The small molecule below binds the protein below.
Small molecule (SMILES): Cc1nc(C(=O)NCC(=O)O)c(O)c2ccc(Oc3ccccc3)cc12

Sequence of chain 1.A:
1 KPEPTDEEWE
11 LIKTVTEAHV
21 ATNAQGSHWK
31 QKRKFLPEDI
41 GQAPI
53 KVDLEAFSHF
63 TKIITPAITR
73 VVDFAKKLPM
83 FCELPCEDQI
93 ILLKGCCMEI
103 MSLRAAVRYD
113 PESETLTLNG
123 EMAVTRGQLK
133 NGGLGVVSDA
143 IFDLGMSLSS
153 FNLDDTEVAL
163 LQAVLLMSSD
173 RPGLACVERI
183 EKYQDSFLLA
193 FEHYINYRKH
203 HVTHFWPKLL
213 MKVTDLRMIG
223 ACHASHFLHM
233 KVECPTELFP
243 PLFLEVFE

Binding-site contacts:
Ligand atom O1 contacts residue ALA69 of chain 1.A at 3.8 Å.
Ligand atom O1 contacts residue ILE65 of chain 1.A at 3.5 Å.
Ligand atom C17 contacts residue MET103 of chain 1.A at 3.5 Å (hydrophobic).
Ligand atom C contacts residue SER104 of chain 1.A at 3.8 Å.
Ligand atom C8 contacts residue ILE66 of chain 1.A at 3.5 Å (hydrophobic).
Ligand atom C13 contacts residue MET232 of chain 1.A at 3.8 Å (hydrophobic).
Ligand atom C4 contacts residue ILE66 of chain 1.A at 3.8 Å (hydrophobic).
Ligand atom O3 contacts residue ARG72 of chain 1.A at 3.2 Å (salt-bridge).
Ligand atom O contacts residue LEU136 of chain 1.A at 3.6 Å.
Ligand atom C7 contacts residue ILE66 of chain 1.A at 3.7 Å (hydrophobic).
Ligand atom C9 contacts residue PHE62 of chain 1.A at 3.9 Å (hydrophobic).
Ligand atom C18 contacts residue ARG106 of chain 1.A at 3.6 Å.
Ligand atom C12 contacts residue GLY134 of chain 1.A at 3.4 Å.
Ligand atom C contacts residue MET100 of chain 1.A at 3.8 Å (hydrophobic).
Ligand atom O1 contacts residue LEU120 of chain 1.A at 3.6 Å.
Ligand atom C17 contacts residue ARG106 of chain 1.A at 3.6 Å.
Ligand atom C14 contacts residue THR63 of chain 1.A at 3.8 Å.
Ligand atom C2 contacts residue LEU120 of chain 1.A at 3.5 Å (hydrophobic).
Ligand atom C13 contacts residue PHE59 of chain 1.A at 3.4 Å (hydrophobic).
Ligand atom C8 contacts residue PHE62 of chain 1.A at 3.6 Å (hydrophobic).
Ligand atom C18 contacts residue ARG72 of chain 1.A at 3.6 Å.
Ligand atom C12 contacts residue PHE59 of chain 1.A at 3.8 Å (hydrophobic).
Ligand atom O2 contacts residue ASN121 of chain 1.A at 2.9 Å (h-bond).
Ligand atom N1 contacts residue MET103 of chain 1.A at 3.0 Å (h-bond).
Ligand atom O4 contacts residue ARG72 of chain 1.A at 3.5 Å (salt-bridge).
Ligand atom N contacts residue LEU120 of chain 1.A at 3.7 Å.
Ligand atom O3 contacts residue ARG106 of chain 1.A at 3.8 Å.
Ligand atom N1 contacts residue ALA107 of chain 1.A at 3.6 Å.
Ligand atom C11 contacts residue LEU136 of chain 1.A at 3.8 Å (hydrophobic).
Ligand atom C9 contacts residue ILE66 of chain 1.A at 3.6 Å (hydrophobic).
Ligand atom O2 contacts residue LEU120 of chain 1.A at 3.3 Å.
Ligand atom C11 contacts residue PHE62 of chain 1.A at 3.8 Å (hydrophobic).
Ligand atom C13 contacts residue THR63 of chain 1.A at 3.6 Å.
Ligand atom C17 contacts residue ALA107 of chain 1.A at 3.3 Å (hydrophobic).
Ligand atom N contacts residue MET103 of chain 1.A at 3.7 Å.
Ligand atom C15 contacts residue PHE245 of chain 1.A at 3.9 Å (hydrophobic).
Ligand atom C3 contacts residue LEU120 of chain 1.A at 3.9 Å (hydrophobic).
Ligand atom C16 contacts residue LEU120 of chain 1.A at 3.6 Å (hydrophobic).
Ligand atom C12 contacts residue PHE62 of chain 1.A at 3.8 Å (hydrophobic).
Ligand atom C12 contacts residue MET232 of chain 1.A at 3.8 Å (hydrophobic).